Binding-site contacts:
Ligand atom C4 contacts residue SER157 of chain 1.C at 4.2 Å.
Ligand atom O6 contacts residue GLN159 of chain 1.C at 3.2 Å (h-bond).
Ligand atom C2 contacts residue TYR113 of chain 1.C at 4.1 Å (hydrophobic).
Ligand atom O4 contacts residue SER157 of chain 1.C at 4.2 Å.
Ligand atom N2 contacts residue TYR158 of chain 1.C at 4.4 Å.
Ligand atom C2 contacts residue SER157 of chain 1.C at 3.9 Å.
Ligand atom C4 contacts residue TYR113 of chain 1.C at 4.3 Å (hydrophobic).
Ligand atom C1 contacts residue SER157 of chain 1.C at 3.5 Å.
Ligand atom C3 contacts residue ASN50 of chain 1.C at 3.9 Å.
Ligand atom C8 contacts residue TYR158 of chain 1.C at 3.5 Å (hydrophobic).
Ligand atom C4 contacts residue ASN50 of chain 1.C at 4.4 Å.
Ligand atom O2 contacts residue TYR113 of chain 1.C at 3.1 Å (h-bond).
Ligand atom C7 contacts residue SER157 of chain 1.C at 4.1 Å.
Ligand atom O3 contacts residue SER157 of chain 1.C at 4.0 Å.
Ligand atom C1 contacts residue ASN50 of chain 1.C at 1.5 Å.
Ligand atom C5 contacts residue TYR113 of chain 1.C at 3.8 Å (hydrophobic).
Ligand atom O6 contacts residue TYR113 of chain 1.C at 3.8 Å.
Ligand atom O4 contacts residue TYR113 of chain 1.C at 3.4 Å.
Ligand atom C2 contacts residue ASN50 of chain 1.C at 2.5 Å.
Ligand atom C1 contacts residue TYR113 of chain 1.C at 4.0 Å (hydrophobic).
Ligand atom C5 contacts residue ASN50 of chain 1.C at 3.8 Å.
Ligand atom C5 contacts residue SER157 of chain 1.C at 3.9 Å.
Ligand atom C7 contacts residue TYR158 of chain 1.C at 4.5 Å (hydrophobic).
Ligand atom C8 contacts residue SER157 of chain 1.C at 3.9 Å.
Ligand atom O5 contacts residue ASN50 of chain 1.C at 2.5 Å (h-bond).
Ligand atom C3 contacts residue SER157 of chain 1.C at 3.5 Å.
Ligand atom C6 contacts residue GLN159 of chain 1.C at 4.4 Å.
Ligand atom C7 contacts residue ASN50 of chain 1.C at 4.0 Å.
Ligand atom C8 contacts residue ASP145 of chain 1.C at 3.1 Å.
Ligand atom C2 contacts residue VAL115 of chain 1.C at 4.4 Å (hydrophobic).
Ligand atom O5 contacts residue SER157 of chain 1.C at 4.2 Å.
Ligand atom O2 contacts residue VAL115 of chain 1.C at 3.1 Å.
Ligand atom N2 contacts residue ASN50 of chain 1.C at 2.9 Å (h-bond).
Ligand atom N2 contacts residue SER157 of chain 1.C at 3.9 Å.
Ligand atom C6 contacts residue TYR113 of chain 1.C at 3.9 Å (hydrophobic).

Sequence of chain 1.C:
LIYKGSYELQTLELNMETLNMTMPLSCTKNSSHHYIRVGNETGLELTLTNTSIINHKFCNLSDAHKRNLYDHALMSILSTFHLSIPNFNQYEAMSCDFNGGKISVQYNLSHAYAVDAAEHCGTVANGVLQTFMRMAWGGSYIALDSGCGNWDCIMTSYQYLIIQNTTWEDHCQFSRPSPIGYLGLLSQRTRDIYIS

The protein below binds the small molecule below.
Small molecule (SMILES): CC(=O)N[C@H]1[C@H](O[C@H]2[C@H](O)[C@@H](NC(C)=O)CO[C@@H]2CO)O[C@H](CO)[C@@H](O[C@@H]2O[C@H](CO)[C@@H](O)[C@H](O)[C@H]2O)[C@@H]1O